Sequence of chain 3.A:
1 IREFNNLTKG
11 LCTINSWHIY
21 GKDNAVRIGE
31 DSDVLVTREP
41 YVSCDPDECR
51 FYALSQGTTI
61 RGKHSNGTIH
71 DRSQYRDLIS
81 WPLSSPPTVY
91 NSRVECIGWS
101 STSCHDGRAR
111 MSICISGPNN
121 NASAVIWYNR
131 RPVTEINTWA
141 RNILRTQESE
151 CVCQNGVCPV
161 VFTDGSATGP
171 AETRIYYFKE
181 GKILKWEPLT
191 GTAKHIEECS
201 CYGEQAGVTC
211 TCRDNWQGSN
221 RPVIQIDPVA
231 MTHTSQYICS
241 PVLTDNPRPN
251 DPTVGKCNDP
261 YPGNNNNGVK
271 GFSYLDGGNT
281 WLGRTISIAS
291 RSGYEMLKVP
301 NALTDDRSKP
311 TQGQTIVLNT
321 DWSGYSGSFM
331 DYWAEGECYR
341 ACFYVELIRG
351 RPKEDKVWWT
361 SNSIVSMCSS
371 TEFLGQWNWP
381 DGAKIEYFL

Binding-site contacts:
Ligand atom O6 contacts residue GLN154 of chain 3.A at 3.4 Å (h-bond).
Ligand atom C3 contacts residue ASN155 of chain 3.A at 4.0 Å.
Ligand atom C8 contacts residue GLU3 of chain 3.A at 3.6 Å.
Ligand atom C7 contacts residue ASN6 of chain 3.A at 3.1 Å.
Ligand atom C2 contacts residue ASN155 of chain 3.A at 4.3 Å.
Ligand atom O5 contacts residue GLN154 of chain 3.A at 4.3 Å.
Ligand atom O7 contacts residue ASN6 of chain 3.A at 2.7 Å (h-bond).
Ligand atom O5 contacts residue ASN155 of chain 3.A at 4.0 Å.
Ligand atom C5 contacts residue ASN155 of chain 3.A at 3.8 Å.
Ligand atom N2 contacts residue ASN6 of chain 3.A at 2.9 Å (h-bond).
Ligand atom C3 contacts residue ASN6 of chain 3.A at 3.8 Å.
Ligand atom C1 contacts residue ASN6 of chain 3.A at 1.5 Å.
Ligand atom O6 contacts residue VAL229 of chain 3.A at 4.1 Å.
Ligand atom C2 contacts residue ASN6 of chain 3.A at 2.4 Å.
Ligand atom C8 contacts residue ASN6 of chain 3.A at 4.4 Å.
Ligand atom C4 contacts residue ASN6 of chain 3.A at 4.2 Å.
Ligand atom C4 contacts residue ASN155 of chain 3.A at 4.5 Å.
Ligand atom C1 contacts residue ASN155 of chain 3.A at 3.6 Å.
Ligand atom C5 contacts residue ASN6 of chain 3.A at 3.7 Å.
Ligand atom O6 contacts residue ASN155 of chain 3.A at 4.4 Å.
Ligand atom O5 contacts residue ASN6 of chain 3.A at 2.4 Å (h-bond).

The protein below binds the small molecule below.
Small molecule (SMILES): CC(=O)N[C@@H]1[C@@H](O)[C@H](O)[C@@H](CO)O[C@H]1O